Sequence of chain 5.E:
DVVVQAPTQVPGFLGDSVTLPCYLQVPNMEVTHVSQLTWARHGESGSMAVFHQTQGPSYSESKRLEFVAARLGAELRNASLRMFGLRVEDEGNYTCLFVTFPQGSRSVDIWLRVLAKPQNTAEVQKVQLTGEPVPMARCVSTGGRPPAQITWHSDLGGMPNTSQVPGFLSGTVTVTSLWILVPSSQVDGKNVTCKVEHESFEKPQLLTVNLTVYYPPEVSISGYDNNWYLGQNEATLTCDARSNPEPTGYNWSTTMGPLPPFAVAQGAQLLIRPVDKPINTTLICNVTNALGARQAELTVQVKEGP

A protein and the small-molecule ligand that binds it are described below.
Small molecule (SMILES): CC(=O)N[C@@H]1[C@@H](O)[C@H](O)[C@@H](CO)O[C@H]1O

Binding-site contacts:
Ligand atom C5 contacts residue ASN313 of chain 5.E at 3.6 Å.
Ligand atom N2 contacts residue GLN322 of chain 5.E at 4.5 Å.
Ligand atom O5 contacts residue ASN313 of chain 5.E at 2.3 Å (h-bond).
Ligand atom C5 contacts residue THR315 of chain 5.E at 4.0 Å.
Ligand atom C6 contacts residue THR315 of chain 5.E at 3.8 Å.
Ligand atom O7 contacts residue ASN313 of chain 5.E at 3.6 Å.
Ligand atom O5 contacts residue THR315 of chain 5.E at 3.9 Å.
Ligand atom C7 contacts residue ASN313 of chain 5.E at 3.5 Å.
Ligand atom N2 contacts residue ASN313 of chain 5.E at 3.0 Å (h-bond).
Ligand atom C8 contacts residue GLN322 of chain 5.E at 3.2 Å.
Ligand atom O7 contacts residue GLN322 of chain 5.E at 4.4 Å.
Ligand atom C1 contacts residue ASN313 of chain 5.E at 1.4 Å.
Ligand atom C4 contacts residue ASN313 of chain 5.E at 4.2 Å.
Ligand atom C7 contacts residue GLN322 of chain 5.E at 3.9 Å.
Ligand atom C2 contacts residue ASN313 of chain 5.E at 2.4 Å.
Ligand atom C3 contacts residue ASN313 of chain 5.E at 3.8 Å.